Sequence of chain 17.F:
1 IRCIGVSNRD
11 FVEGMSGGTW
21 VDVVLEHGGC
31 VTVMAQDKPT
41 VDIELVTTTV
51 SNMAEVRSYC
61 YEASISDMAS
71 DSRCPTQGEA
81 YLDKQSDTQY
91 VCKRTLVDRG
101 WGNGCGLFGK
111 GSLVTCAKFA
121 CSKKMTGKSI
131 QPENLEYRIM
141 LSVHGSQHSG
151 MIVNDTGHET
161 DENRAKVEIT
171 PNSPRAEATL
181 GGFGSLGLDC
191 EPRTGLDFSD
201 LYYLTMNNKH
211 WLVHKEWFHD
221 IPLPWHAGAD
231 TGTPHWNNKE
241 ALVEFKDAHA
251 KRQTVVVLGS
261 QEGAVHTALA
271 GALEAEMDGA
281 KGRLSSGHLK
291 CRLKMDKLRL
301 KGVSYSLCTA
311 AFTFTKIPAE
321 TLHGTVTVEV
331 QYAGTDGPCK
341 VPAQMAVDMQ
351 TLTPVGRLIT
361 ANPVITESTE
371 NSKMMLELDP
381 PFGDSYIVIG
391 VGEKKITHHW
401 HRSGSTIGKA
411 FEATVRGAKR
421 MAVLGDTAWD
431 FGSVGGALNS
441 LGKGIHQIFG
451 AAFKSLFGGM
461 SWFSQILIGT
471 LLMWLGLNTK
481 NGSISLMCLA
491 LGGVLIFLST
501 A

The small molecule below binds the protein below.
Small molecule (SMILES): CC(=O)N[C@H]1[C@H](O[C@H]2[C@H](O)[C@@H](NC(C)=O)CO[C@@H]2CO)O[C@H](CO)[C@@H](O)[C@@H]1O

Binding-site contacts:
Ligand atom C8 contacts residue THR156 of chain 17.F at 2.9 Å.
Ligand atom C6 contacts residue ASN154 of chain 17.F at 3.0 Å.
Ligand atom O5 contacts residue THR156 of chain 17.F at 3.8 Å.
Ligand atom C6 contacts residue ASP155 of chain 17.F at 4.3 Å.
Ligand atom C7 contacts residue HIS148 of chain 17.F at 2.3 Å.
Ligand atom N2 contacts residue GLY150 of chain 17.F at 4.1 Å.
Ligand atom C2 contacts residue HIS148 of chain 17.F at 4.2 Å.
Ligand atom C1 contacts residue MET151 of chain 17.F at 3.6 Å (hydrophobic).
Ligand atom N2 contacts residue THR156 of chain 17.F at 4.3 Å.
Ligand atom C8 contacts residue HIS148 of chain 17.F at 1.2 Å.
Ligand atom C6 contacts residue THR156 of chain 17.F at 1.8 Å.
Ligand atom C5 contacts residue THR156 of chain 17.F at 3.2 Å.
Ligand atom O6 contacts residue ASP155 of chain 17.F at 4.2 Å.
Ligand atom O4 contacts residue ASN154 of chain 17.F at 3.5 Å (h-bond).
Ligand atom C2 contacts residue MET151 of chain 17.F at 4.1 Å (hydrophobic).
Ligand atom C4 contacts residue ASN154 of chain 17.F at 3.2 Å.
Ligand atom C3 contacts residue ASN154 of chain 17.F at 3.5 Å.
Ligand atom C7 contacts residue MET151 of chain 17.F at 4.0 Å (hydrophobic).
Ligand atom C8 contacts residue MET151 of chain 17.F at 4.1 Å (hydrophobic).
Ligand atom O5 contacts residue ASN154 of chain 17.F at 2.4 Å (h-bond).
Ligand atom C2 contacts residue ASN154 of chain 17.F at 3.5 Å.
Ligand atom N2 contacts residue MET151 of chain 17.F at 3.4 Å.
Ligand atom C6 contacts residue GLY157 of chain 17.F at 4.2 Å.
Ligand atom N2 contacts residue HIS148 of chain 17.F at 2.8 Å (h-bond).
Ligand atom C8 contacts residue GLY157 of chain 17.F at 4.5 Å.
Ligand atom O5 contacts residue ARG164 of chain 17.F at 4.3 Å.
Ligand atom O6 contacts residue THR156 of chain 17.F at 1.2 Å (h-bond).
Ligand atom O4 contacts residue THR156 of chain 17.F at 4.2 Å.
Ligand atom O7 contacts residue HIS148 of chain 17.F at 3.3 Å (h-bond).
Ligand atom N2 contacts residue ASN154 of chain 17.F at 4.3 Å.
Ligand atom C1 contacts residue ASN154 of chain 17.F at 2.5 Å.
Ligand atom O7 contacts residue THR156 of chain 17.F at 2.4 Å.
Ligand atom C7 contacts residue THR156 of chain 17.F at 3.4 Å.
Ligand atom C4 contacts residue THR156 of chain 17.F at 4.1 Å.
Ligand atom C1 contacts residue GLY150 of chain 17.F at 3.8 Å.
Ligand atom O6 contacts residue ASN154 of chain 17.F at 2.4 Å (h-bond).
Ligand atom C2 contacts residue GLY150 of chain 17.F at 4.5 Å.
Ligand atom C5 contacts residue ASN154 of chain 17.F at 2.1 Å.